Sequence of chain 1.B:
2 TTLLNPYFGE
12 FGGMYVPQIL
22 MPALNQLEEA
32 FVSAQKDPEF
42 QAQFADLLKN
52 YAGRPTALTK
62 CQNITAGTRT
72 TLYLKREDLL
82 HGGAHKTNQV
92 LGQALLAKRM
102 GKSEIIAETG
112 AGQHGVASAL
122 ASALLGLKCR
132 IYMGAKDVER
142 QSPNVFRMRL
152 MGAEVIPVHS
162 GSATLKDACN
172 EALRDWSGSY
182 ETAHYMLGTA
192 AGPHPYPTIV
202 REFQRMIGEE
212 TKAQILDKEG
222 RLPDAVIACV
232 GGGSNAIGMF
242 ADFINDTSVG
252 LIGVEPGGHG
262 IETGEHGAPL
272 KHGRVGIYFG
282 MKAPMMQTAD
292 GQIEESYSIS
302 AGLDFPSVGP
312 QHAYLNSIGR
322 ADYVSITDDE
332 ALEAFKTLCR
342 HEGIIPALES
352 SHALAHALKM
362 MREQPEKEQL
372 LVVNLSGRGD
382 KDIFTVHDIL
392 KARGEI

A small-molecule ligand and the protein it binds are described below.
Small molecule (SMILES): O=C(NCCOP(=O)(O)O)c1ccc(OC(F)(F)F)cc1

Binding-site contacts:
Ligand atom C16 contacts residue TYR175 of chain 1.A at 3.6 Å (hydrophobic).
Ligand atom O7 contacts residue ALA129 of chain 1.A at 3.4 Å.
Ligand atom O17 contacts residue THR183 of chain 1.A at 3.8 Å.
Ligand atom F9 contacts residue ILE153 of chain 1.A at 3.6 Å.
Ligand atom F10 contacts residue ALA59 of chain 1.A at 3.6 Å.
Ligand atom O19 contacts residue GLY184 of chain 1.A at 3.1 Å (h-bond).
Ligand atom C5 contacts residue TYR175 of chain 1.A at 3.6 Å (hydrophobic).
Ligand atom C16 contacts residue GLY234 of chain 1.A at 3.5 Å.
Ligand atom C12 contacts residue GLU49 of chain 1.A at 3.4 Å.
Ligand atom F9 contacts residue PHE212 of chain 1.A at 3.3 Å.
Ligand atom C5 contacts residue PHE212 of chain 1.A at 3.6 Å (hydrophobic).
Ligand atom C4 contacts residue PHE212 of chain 1.A at 3.5 Å (hydrophobic).
Ligand atom F11 contacts residue ALA129 of chain 1.A at 3.4 Å.
Ligand atom O21 contacts residue GLY213 of chain 1.A at 3.5 Å (h-bond).
Ligand atom O14 contacts residue GLU49 of chain 1.A at 2.6 Å (salt-bridge).
Ligand atom C3 contacts residue PHE212 of chain 1.A at 3.6 Å (hydrophobic).
Ligand atom P18 contacts residue SER235 of chain 1.A at 3.7 Å.
Ligand atom O20 contacts residue GLY234 of chain 1.A at 3.6 Å.
Ligand atom O20 contacts residue THR183 of chain 1.A at 3.5 Å.
Ligand atom O19 contacts residue THR183 of chain 1.A at 3.7 Å.
Ligand atom C2 contacts residue THR183 of chain 1.A at 3.8 Å.
Ligand atom O19 contacts residue GLY213 of chain 1.A at 2.9 Å (h-bond).
Ligand atom F10 contacts residue PRO18 of chain 1.B at 3.2 Å.
Ligand atom C12 contacts residue TYR175 of chain 1.A at 3.1 Å (hydrophobic).
Ligand atom O14 contacts residue TYR175 of chain 1.A at 2.5 Å (h-bond).
Ligand atom O20 contacts residue SER235 of chain 1.A at 2.5 Å (h-bond).
Ligand atom O20 contacts residue ILE64 of chain 1.A at 3.4 Å.
Ligand atom F11 contacts residue LEU127 of chain 1.A at 3.6 Å.
Ligand atom F10 contacts residue ALA129 of chain 1.A at 3.1 Å.
Ligand atom C3 contacts residue THR183 of chain 1.A at 3.2 Å.
Ligand atom P18 contacts residue GLY213 of chain 1.A at 3.7 Å.
Ligand atom F11 contacts residue ILE153 of chain 1.A at 3.3 Å.
Ligand atom O17 contacts residue PHE212 of chain 1.A at 3.5 Å (h-bond).
Ligand atom O19 contacts residue PHE212 of chain 1.A at 3.2 Å.
Ligand atom O21 contacts residue GLY234 of chain 1.A at 3.0 Å (h-bond).
Ligand atom C4 contacts residue TYR175 of chain 1.A at 3.6 Å (hydrophobic).
Ligand atom O7 contacts residue ALA59 of chain 1.A at 3.3 Å.
Ligand atom N13 contacts residue THR183 of chain 1.A at 3.5 Å.
Ligand atom O21 contacts residue SER235 of chain 1.A at 3.5 Å (h-bond).
Ligand atom C15 contacts residue GLY234 of chain 1.A at 3.5 Å.

Sequence of chain 1.A:
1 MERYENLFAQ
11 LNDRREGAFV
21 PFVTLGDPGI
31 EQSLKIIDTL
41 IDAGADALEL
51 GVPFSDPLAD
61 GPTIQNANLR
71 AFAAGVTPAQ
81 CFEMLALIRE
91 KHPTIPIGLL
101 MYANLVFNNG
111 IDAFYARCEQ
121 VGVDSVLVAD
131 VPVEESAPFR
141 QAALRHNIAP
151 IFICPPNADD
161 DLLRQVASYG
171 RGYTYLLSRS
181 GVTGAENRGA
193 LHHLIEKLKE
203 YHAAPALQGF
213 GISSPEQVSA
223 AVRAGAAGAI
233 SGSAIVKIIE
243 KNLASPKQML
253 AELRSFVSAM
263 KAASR